Binding-site contacts:
Ligand atom C6 contacts residue THR107 of chain 1.A at 4.3 Å.
Ligand atom O3 contacts residue THR107 of chain 1.A at 4.5 Å.
Ligand atom C6 contacts residue GLU108 of chain 1.A at 4.5 Å.
Ligand atom C8 contacts residue THR107 of chain 1.A at 3.3 Å.
Ligand atom C2 contacts residue THR107 of chain 1.A at 2.5 Å.
Ligand atom C1 contacts residue THR107 of chain 1.A at 1.5 Å.
Ligand atom C5 contacts residue GLU108 of chain 1.A at 4.4 Å.
Ligand atom C8 contacts residue VAL106 of chain 1.A at 4.2 Å (hydrophobic).
Ligand atom C3 contacts residue THR107 of chain 1.A at 3.1 Å.
Ligand atom C7 contacts residue THR107 of chain 1.A at 3.5 Å.
Ligand atom O5 contacts residue THR107 of chain 1.A at 2.4 Å (h-bond).
Ligand atom C4 contacts residue THR107 of chain 1.A at 3.6 Å.
Ligand atom O5 contacts residue GLU108 of chain 1.A at 3.1 Å (salt-bridge).
Ligand atom N2 contacts residue THR107 of chain 1.A at 2.9 Å (h-bond).
Ligand atom C5 contacts residue THR107 of chain 1.A at 2.9 Å.
Ligand atom C1 contacts residue GLU108 of chain 1.A at 3.4 Å.

Sequence of chain 1.A:
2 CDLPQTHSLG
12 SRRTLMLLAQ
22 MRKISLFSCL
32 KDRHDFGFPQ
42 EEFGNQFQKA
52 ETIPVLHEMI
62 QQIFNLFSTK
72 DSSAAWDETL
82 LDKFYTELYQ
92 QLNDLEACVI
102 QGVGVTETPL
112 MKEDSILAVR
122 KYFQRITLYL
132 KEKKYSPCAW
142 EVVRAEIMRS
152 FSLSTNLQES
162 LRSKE

This small molecule binds to this protein.
Small molecule (SMILES): CC(=O)N[C@@H]1[C@@H](O)[C@@H](O)[C@@H](CO)O[C@@H]1O